Sequence of chain 1.B:
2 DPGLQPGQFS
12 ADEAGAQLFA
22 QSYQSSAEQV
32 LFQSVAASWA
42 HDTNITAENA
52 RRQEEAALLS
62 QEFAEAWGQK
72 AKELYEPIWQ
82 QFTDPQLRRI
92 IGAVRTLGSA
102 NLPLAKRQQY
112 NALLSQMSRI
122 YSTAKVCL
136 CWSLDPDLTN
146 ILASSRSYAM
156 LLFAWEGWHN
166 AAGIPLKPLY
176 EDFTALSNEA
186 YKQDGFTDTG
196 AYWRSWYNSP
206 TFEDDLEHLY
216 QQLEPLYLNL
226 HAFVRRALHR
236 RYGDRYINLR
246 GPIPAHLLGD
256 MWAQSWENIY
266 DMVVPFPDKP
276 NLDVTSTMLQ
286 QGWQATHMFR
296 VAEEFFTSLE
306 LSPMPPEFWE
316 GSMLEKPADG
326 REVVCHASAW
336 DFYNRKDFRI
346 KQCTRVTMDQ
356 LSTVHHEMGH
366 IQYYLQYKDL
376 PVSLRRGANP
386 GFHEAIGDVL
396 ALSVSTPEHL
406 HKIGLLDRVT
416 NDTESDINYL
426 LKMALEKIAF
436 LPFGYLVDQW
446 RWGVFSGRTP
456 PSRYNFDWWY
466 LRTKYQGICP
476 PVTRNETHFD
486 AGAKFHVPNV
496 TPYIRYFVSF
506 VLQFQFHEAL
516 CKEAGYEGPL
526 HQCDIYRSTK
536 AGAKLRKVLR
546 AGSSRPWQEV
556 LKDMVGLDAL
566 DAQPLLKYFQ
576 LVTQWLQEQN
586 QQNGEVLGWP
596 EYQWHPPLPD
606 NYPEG

The protein below binds the small molecule below.
Small molecule (SMILES): CC(=O)N[C@@H]1[C@@H](O)[C@H](O)[C@@H](CO)O[C@H]1O

Binding-site contacts:
Ligand atom C5 contacts residue ASN50 of chain 1.B at 4.2 Å.
Ligand atom O7 contacts residue ASN45 of chain 1.B at 3.6 Å (h-bond).
Ligand atom C2 contacts residue ASN45 of chain 1.B at 2.5 Å.
Ligand atom N2 contacts residue ASN45 of chain 1.B at 3.0 Å (h-bond).
Ligand atom C7 contacts residue ASN45 of chain 1.B at 3.5 Å.
Ligand atom O6 contacts residue GLU49 of chain 1.B at 4.4 Å.
Ligand atom C1 contacts residue ASN50 of chain 1.B at 3.8 Å.
Ligand atom C4 contacts residue ASN45 of chain 1.B at 4.2 Å.
Ligand atom N2 contacts residue ARG326 of chain 1.B at 4.2 Å.
Ligand atom C6 contacts residue ASN50 of chain 1.B at 3.7 Å.
Ligand atom C6 contacts residue GLU49 of chain 1.B at 4.3 Å.
Ligand atom O6 contacts residue ARG53 of chain 1.B at 3.8 Å.
Ligand atom O5 contacts residue ASN45 of chain 1.B at 2.3 Å (h-bond).
Ligand atom O7 contacts residue ARG326 of chain 1.B at 4.5 Å.
Ligand atom O5 contacts residue THR47 of chain 1.B at 4.0 Å.
Ligand atom C5 contacts residue THR47 of chain 1.B at 4.5 Å.
Ligand atom O6 contacts residue ASN50 of chain 1.B at 3.0 Å (h-bond).
Ligand atom C1 contacts residue ASN45 of chain 1.B at 1.4 Å.
Ligand atom C8 contacts residue ARG326 of chain 1.B at 3.5 Å.
Ligand atom C7 contacts residue ARG326 of chain 1.B at 3.9 Å.
Ligand atom C1 contacts residue THR47 of chain 1.B at 4.2 Å.
Ligand atom C6 contacts residue THR47 of chain 1.B at 4.1 Å.
Ligand atom C5 contacts residue ASN45 of chain 1.B at 3.6 Å.
Ligand atom C8 contacts residue ASP324 of chain 1.B at 3.8 Å.
Ligand atom O5 contacts residue ASN50 of chain 1.B at 3.1 Å (h-bond).
Ligand atom C3 contacts residue ASN45 of chain 1.B at 3.8 Å.